Sequence of chain 1.A:
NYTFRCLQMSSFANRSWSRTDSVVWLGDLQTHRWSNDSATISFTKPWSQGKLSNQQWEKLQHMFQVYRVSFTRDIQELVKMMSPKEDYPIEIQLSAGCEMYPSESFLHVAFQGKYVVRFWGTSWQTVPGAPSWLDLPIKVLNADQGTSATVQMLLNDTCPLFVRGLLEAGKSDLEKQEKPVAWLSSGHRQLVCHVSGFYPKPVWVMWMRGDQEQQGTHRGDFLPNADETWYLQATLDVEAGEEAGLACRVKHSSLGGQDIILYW

Binding-site contacts:
Ligand atom N2 contacts residue SER24 of chain 1.A at 2.8 Å (h-bond).
Ligand atom C8 contacts residue TRP23 of chain 1.A at 3.3 Å (hydrophobic).
Ligand atom C7 contacts residue ARG25 of chain 1.A at 4.4 Å.
Ligand atom C1 contacts residue ARG25 of chain 1.A at 4.5 Å.
Ligand atom C2 contacts residue SER24 of chain 1.A at 3.7 Å.
Ligand atom O7 contacts residue ASN42 of chain 1.A at 3.8 Å.
Ligand atom O5 contacts residue ASN42 of chain 1.A at 2.3 Å (h-bond).
Ligand atom C5 contacts residue ASN42 of chain 1.A at 3.6 Å.
Ligand atom C7 contacts residue ASN42 of chain 1.A at 3.6 Å.
Ligand atom N2 contacts residue ARG25 of chain 1.A at 4.1 Å.
Ligand atom C2 contacts residue ASN42 of chain 1.A at 2.4 Å.
Ligand atom C8 contacts residue SER24 of chain 1.A at 3.6 Å.
Ligand atom O7 contacts residue ARG25 of chain 1.A at 4.3 Å.
Ligand atom C3 contacts residue SER24 of chain 1.A at 4.0 Å.
Ligand atom C3 contacts residue ASN42 of chain 1.A at 3.8 Å.
Ligand atom C1 contacts residue ASN42 of chain 1.A at 1.4 Å.
Ligand atom C1 contacts residue SER24 of chain 1.A at 3.9 Å.
Ligand atom N2 contacts residue ASN42 of chain 1.A at 3.0 Å (h-bond).
Ligand atom C8 contacts residue ARG25 of chain 1.A at 4.2 Å.
Ligand atom C7 contacts residue SER24 of chain 1.A at 3.7 Å.
Ligand atom C4 contacts residue ASN42 of chain 1.A at 4.2 Å.

A small-molecule ligand and the protein it binds are described below.
Small molecule (SMILES): CC(=O)N[C@@H]1[C@@H](O)[C@H](O)[C@@H](CO)O[C@H]1O